Sequence of chain 2.A:
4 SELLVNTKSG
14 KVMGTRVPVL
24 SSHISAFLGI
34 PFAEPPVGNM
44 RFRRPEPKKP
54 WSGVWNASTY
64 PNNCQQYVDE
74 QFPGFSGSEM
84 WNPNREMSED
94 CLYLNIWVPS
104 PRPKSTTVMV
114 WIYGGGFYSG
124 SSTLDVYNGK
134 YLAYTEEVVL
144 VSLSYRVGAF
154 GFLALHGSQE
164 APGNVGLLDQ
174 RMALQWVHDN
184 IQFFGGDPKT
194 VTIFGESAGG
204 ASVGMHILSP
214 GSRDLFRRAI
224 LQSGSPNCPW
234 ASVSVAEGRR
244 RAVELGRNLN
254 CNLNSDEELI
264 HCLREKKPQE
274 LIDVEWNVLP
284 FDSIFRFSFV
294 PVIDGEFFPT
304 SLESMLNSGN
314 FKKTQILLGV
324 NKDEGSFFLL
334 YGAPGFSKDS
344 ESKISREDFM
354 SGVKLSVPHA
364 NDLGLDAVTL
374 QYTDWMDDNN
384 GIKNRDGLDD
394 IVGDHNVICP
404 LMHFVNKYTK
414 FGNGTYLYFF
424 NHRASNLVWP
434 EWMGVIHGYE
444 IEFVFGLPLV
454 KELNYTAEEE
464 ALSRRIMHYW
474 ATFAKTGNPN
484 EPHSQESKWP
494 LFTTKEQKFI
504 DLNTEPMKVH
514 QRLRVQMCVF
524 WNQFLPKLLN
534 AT

Binding-site contacts:
Ligand atom C3 contacts residue PHE331 of chain 2.A at 4.0 Å (hydrophobic).
Ligand atom C7 contacts residue TRP279 of chain 2.A at 3.3 Å (hydrophobic).
Ligand atom O2 contacts residue ASP72 of chain 2.A at 2.7 Å (salt-bridge).
Ligand atom O1 contacts residue GLU278 of chain 2.A at 2.8 Å (salt-bridge).
Ligand atom N1 contacts residue PHE330 of chain 2.A at 3.2 Å.
Ligand atom C2 contacts residue TYR121 of chain 2.A at 3.3 Å (hydrophobic).
Ligand atom C13 contacts residue ASP72 of chain 2.A at 3.9 Å.
Ligand atom N6 contacts residue PHE330 of chain 2.A at 3.8 Å.
Ligand atom N3 contacts residue GLU278 of chain 2.A at 3.7 Å.
Ligand atom C15 contacts residue PHE330 of chain 2.A at 3.7 Å (hydrophobic).
Ligand atom O1 contacts residue TYR70 of chain 2.A at 3.9 Å.
Ligand atom C10 contacts residue TRP279 of chain 2.A at 3.5 Å (hydrophobic).
Ligand atom N3 contacts residue TYR70 of chain 2.A at 3.4 Å.
Ligand atom C3 contacts residue TYR121 of chain 2.A at 4.0 Å (hydrophobic).
Ligand atom N4 contacts residue TRP279 of chain 2.A at 3.4 Å.
Ligand atom C1 contacts residue TYR334 of chain 2.A at 3.7 Å (hydrophobic).
Ligand atom N5 contacts residue PHE330 of chain 2.A at 3.8 Å.
Ligand atom C11 contacts residue TRP279 of chain 2.A at 3.9 Å (hydrophobic).
Ligand atom C15 contacts residue PHE331 of chain 2.A at 3.8 Å (hydrophobic).
Ligand atom C9 contacts residue TYR121 of chain 2.A at 3.7 Å (hydrophobic).
Ligand atom C11 contacts residue TYR70 of chain 2.A at 3.6 Å (hydrophobic).
Ligand atom N2 contacts residue TYR70 of chain 2.A at 3.4 Å.
Ligand atom C10 contacts residue TYR70 of chain 2.A at 3.6 Å (hydrophobic).
Ligand atom N4 contacts residue TYR70 of chain 2.A at 3.6 Å.
Ligand atom N3 contacts residue TRP279 of chain 2.A at 3.1 Å.
Ligand atom O1 contacts residue ILE275 of chain 2.A at 4.0 Å.
Ligand atom C12 contacts residue PHE330 of chain 2.A at 3.4 Å (hydrophobic).
Ligand atom C12 contacts residue PHE331 of chain 2.A at 3.6 Å (hydrophobic).
Ligand atom C9 contacts residue TRP279 of chain 2.A at 3.6 Å (hydrophobic).
Ligand atom C8 contacts residue TRP279 of chain 2.A at 3.5 Å (hydrophobic).
Ligand atom C8 contacts residue TYR70 of chain 2.A at 3.5 Å (hydrophobic).
Ligand atom N6 contacts residue ASP72 of chain 2.A at 3.9 Å.
Ligand atom O2 contacts residue SER81 of chain 2.A at 3.5 Å (h-bond).
Ligand atom C1 contacts residue PHE330 of chain 2.A at 4.0 Å (hydrophobic).
Ligand atom N3 contacts residue TYR121 of chain 2.A at 3.6 Å.
Ligand atom C13 contacts residue PHE330 of chain 2.A at 3.5 Å (hydrophobic).
Ligand atom C14 contacts residue PHE330 of chain 2.A at 3.5 Å (hydrophobic).
Ligand atom O1 contacts residue TRP279 of chain 2.A at 3.1 Å.
Ligand atom C4 contacts residue TYR121 of chain 2.A at 3.5 Å (hydrophobic).
Ligand atom C9 contacts residue TYR70 of chain 2.A at 3.4 Å (hydrophobic).

This small molecule binds to this protein.
Small molecule (SMILES): ON/C=C1\N=CCN1CCCCCCCN1CC=N/C1=C\NO